Sequence of chain 1.I:
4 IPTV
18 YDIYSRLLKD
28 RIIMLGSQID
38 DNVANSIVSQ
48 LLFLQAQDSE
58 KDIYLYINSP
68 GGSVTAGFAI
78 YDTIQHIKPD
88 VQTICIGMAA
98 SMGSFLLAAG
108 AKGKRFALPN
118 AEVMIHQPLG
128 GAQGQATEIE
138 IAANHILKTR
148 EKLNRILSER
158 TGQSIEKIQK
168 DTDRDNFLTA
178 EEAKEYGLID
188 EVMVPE

Sequence of chain 1.J:
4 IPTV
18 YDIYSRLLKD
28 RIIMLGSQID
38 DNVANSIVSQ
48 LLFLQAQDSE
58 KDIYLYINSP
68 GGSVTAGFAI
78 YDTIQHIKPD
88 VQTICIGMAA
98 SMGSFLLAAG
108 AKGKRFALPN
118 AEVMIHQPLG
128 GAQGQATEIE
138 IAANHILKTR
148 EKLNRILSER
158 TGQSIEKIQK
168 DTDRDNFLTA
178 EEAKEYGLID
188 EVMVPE

The protein below binds the small molecule below.
Small molecule (SMILES): C[C@@H]1C[C@H]2C(=O)OC[C@H](NC(=O)[C@H](Cc3ccccc3)NC(=O)Nc3ccccc3)C(=O)N3CCC[C@H]3C(=O)N3CCCC[C@H]3C(=O)N[C@@H](C)C(=O)N2C1

Binding-site contacts:
Ligand atom O contacts residue TYR63 of chain 1.I at 2.5 Å (h-bond).
Ligand atom CB contacts residue ILE91 of chain 1.I at 3.5 Å (hydrophobic).
Ligand atom C1 contacts residue ILE29 of chain 1.I at 3.8 Å (hydrophobic).
Ligand atom CE2 contacts residue THR80 of chain 1.J at 3.6 Å.
Ligand atom CZ contacts residue THR80 of chain 1.J at 3.7 Å.
Ligand atom CA contacts residue GLN89 of chain 1.I at 3.6 Å.
Ligand atom C4 contacts residue ALA53 of chain 1.J at 3.5 Å (hydrophobic).
Ligand atom CD contacts residue PHE113 of chain 1.I at 3.6 Å (hydrophobic).
Ligand atom CE1 contacts residue TYR63 of chain 1.I at 3.8 Å (hydrophobic).
Ligand atom CB contacts residue MET190 of chain 1.I at 3.2 Å (hydrophobic).
Ligand atom C contacts residue TYR63 of chain 1.I at 3.4 Å (hydrophobic).
Ligand atom CA contacts residue TYR61 of chain 1.I at 3.4 Å (hydrophobic).
Ligand atom CG contacts residue MET190 of chain 1.I at 3.2 Å (hydrophobic).
Ligand atom CZ contacts residue ILE93 of chain 1.I at 3.8 Å (hydrophobic).
Ligand atom C contacts residue LEU49 of chain 1.J at 3.8 Å (hydrophobic).
Ligand atom CB contacts residue GLN89 of chain 1.I at 3.1 Å.
Ligand atom O contacts residue LEU49 of chain 1.J at 3.6 Å.
Ligand atom C2 contacts residue LEU49 of chain 1.J at 3.8 Å (hydrophobic).
Ligand atom C5 contacts residue ALA53 of chain 1.J at 3.7 Å (hydrophobic).
Ligand atom O contacts residue TYR61 of chain 1.I at 3.8 Å.
Ligand atom CD2 contacts residue HIS83 of chain 1.J at 3.8 Å.
Ligand atom N contacts residue TYR63 of chain 1.I at 3.0 Å (h-bond).
Ligand atom CB contacts residue TYR61 of chain 1.I at 3.7 Å (hydrophobic).
Ligand atom N contacts residue TYR63 of chain 1.I at 2.9 Å (h-bond).
Ligand atom C contacts residue TYR61 of chain 1.I at 3.5 Å (hydrophobic).
Ligand atom O contacts residue TYR61 of chain 1.I at 3.8 Å.
Ligand atom CE1 contacts residue LEU49 of chain 1.J at 3.5 Å (hydrophobic).
Ligand atom CD2 contacts residue MET190 of chain 1.I at 3.2 Å (hydrophobic).
Ligand atom CD contacts residue TYR63 of chain 1.I at 3.5 Å (hydrophobic).
Ligand atom C4 contacts residue ASP27 of chain 1.I at 3.4 Å.
Ligand atom CE1 contacts residue ILE93 of chain 1.I at 3.8 Å (hydrophobic).
Ligand atom O contacts residue GLN89 of chain 1.I at 3.7 Å.
Ligand atom CB contacts residue TYR61 of chain 1.I at 3.6 Å (hydrophobic).
Ligand atom CD1 contacts residue TYR63 of chain 1.I at 3.6 Å (hydrophobic).
Ligand atom CZ contacts residue LEU49 of chain 1.J at 3.8 Å (hydrophobic).
Ligand atom CE contacts residue ASP27 of chain 1.I at 3.3 Å.
Ligand atom C3 contacts residue ASP27 of chain 1.I at 3.7 Å.
Ligand atom CE contacts residue ILE29 of chain 1.I at 3.6 Å (hydrophobic).
Ligand atom C contacts residue TYR63 of chain 1.I at 3.6 Å (hydrophobic).
Ligand atom C2 contacts residue ILE29 of chain 1.I at 3.4 Å (hydrophobic).